The protein below binds the small molecule below.
Small molecule (SMILES): Cn1c(SCC(=O)O)nc2c(=O)[nH]c(N)nc21

Sequence of chain 2.B:
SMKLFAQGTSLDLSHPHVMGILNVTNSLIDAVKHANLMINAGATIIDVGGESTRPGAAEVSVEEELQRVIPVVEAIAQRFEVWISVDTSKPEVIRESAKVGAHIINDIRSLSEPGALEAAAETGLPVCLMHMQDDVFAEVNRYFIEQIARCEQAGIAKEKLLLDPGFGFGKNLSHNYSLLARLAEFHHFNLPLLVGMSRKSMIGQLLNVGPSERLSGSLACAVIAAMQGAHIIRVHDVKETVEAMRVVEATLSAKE

Binding-site contacts:
Ligand atom C2 contacts residue ILE119 of chain 2.B at 3.8 Å (hydrophobic).
Ligand atom C6 contacts residue LYS223 of chain 2.B at 3.6 Å.
Ligand atom C1 contacts residue LYS223 of chain 2.B at 3.8 Å.
Ligand atom C5 contacts residue ASP187 of chain 2.B at 3.3 Å.
Ligand atom N13 contacts residue LEU217 of chain 2.B at 3.3 Å.
Ligand atom N9 contacts residue LYS223 of chain 2.B at 3.3 Å (salt-bridge).
Ligand atom S17 contacts residue ARG257 of chain 2.B at 3.7 Å.
Ligand atom C7 contacts residue ASP98 of chain 2.B at 3.7 Å.
Ligand atom N11 contacts residue ILE119 of chain 2.B at 3.8 Å.
Ligand atom C5 contacts residue ASN117 of chain 2.B at 3.7 Å.
Ligand atom C3 contacts residue ARG257 of chain 2.B at 3.2 Å.
Ligand atom N13 contacts residue ASN117 of chain 2.B at 2.9 Å (h-bond).
Ligand atom N9 contacts residue PHE192 of chain 2.B at 3.4 Å.
Ligand atom C1 contacts residue PHE192 of chain 2.B at 3.9 Å (hydrophobic).
Ligand atom N12 contacts residue ASP187 of chain 2.B at 2.7 Å (salt-bridge).
Ligand atom O16 contacts residue ARG257 of chain 2.B at 3.0 Å (salt-bridge).
Ligand atom C4 contacts residue ASP187 of chain 2.B at 3.7 Å.
Ligand atom C4 contacts residue LYS223 of chain 2.B at 3.6 Å.
Ligand atom C7 contacts residue ILE119 of chain 2.B at 3.7 Å (hydrophobic).
Ligand atom N10 contacts residue ILE119 of chain 2.B at 3.8 Å.
Ligand atom C1 contacts residue ARG257 of chain 2.B at 3.7 Å.
Ligand atom O15 contacts residue PHE192 of chain 2.B at 3.9 Å.
Ligand atom N13 contacts residue ASP187 of chain 2.B at 2.9 Å (salt-bridge).
Ligand atom N12 contacts residue MET141 of chain 2.B at 3.5 Å (h-bond).
Ligand atom O15 contacts residue LYS223 of chain 2.B at 2.7 Å (salt-bridge).
Ligand atom N11 contacts residue ARG257 of chain 2.B at 3.3 Å.
Ligand atom C3 contacts residue PHE192 of chain 2.B at 3.7 Å (hydrophobic).
Ligand atom C8 contacts residue LYS223 of chain 2.B at 3.8 Å.
Ligand atom C5 contacts residue MET141 of chain 2.B at 3.9 Å (hydrophobic).
Ligand atom C4 contacts residue MET141 of chain 2.B at 3.7 Å (hydrophobic).
Ligand atom O15 contacts residue GLY219 of chain 2.B at 3.1 Å (h-bond).
Ligand atom C8 contacts residue PHE192 of chain 2.B at 3.9 Å (hydrophobic).
Ligand atom N10 contacts residue ARG257 of chain 2.B at 3.8 Å.
Ligand atom C6 contacts residue ARG257 of chain 2.B at 3.9 Å.
Ligand atom O14 contacts residue LYS223 of chain 2.B at 3.3 Å.
Ligand atom N10 contacts residue ASN117 of chain 2.B at 3.1 Å (h-bond).
Ligand atom C2 contacts residue ARG257 of chain 2.B at 3.6 Å.
Ligand atom C7 contacts residue ARG257 of chain 2.B at 3.3 Å.
Ligand atom C7 contacts residue ASN117 of chain 2.B at 3.9 Å.
Ligand atom N9 contacts residue ARG257 of chain 2.B at 3.3 Å (salt-bridge).